A small-molecule ligand and the protein it binds are described below.
Small molecule (SMILES): CC1=C2N3C(=CC4N5C(=C(C)C6N7[C@H]([C@H](CC(N)=O)[C@@]6(C)CCC(=O)NC[C@@H](C)O[P](=O)(O)O[C@H]6[C@@H](O)[C@@H](n8cnc9cc(O)ccc98)O[C@@H]6CO)[C@]6(C)N(C1[C@@H](CCC(N)=O)[C@]6(C)CC(N)=O)[Co]357)[C@@H](CCC(N)=O)C4(C)C)[C@@H](CCC(N)=O)[C@]2(C)CC(N)=O

Binding-site contacts:
Ligand atom O51 contacts residue ASP137 of chain 1.H at 3.4 Å (salt-bridge).
Ligand atom C53 contacts residue THR225 of chain 1.G at 3.5 Å.
Ligand atom O4 contacts residue GLY139 of chain 1.H at 3.3 Å.
Ligand atom N3B contacts residue THR181 of chain 1.H at 3.2 Å.
Ligand atom N33 contacts residue THR185 of chain 1.H at 3.0 Å (h-bond).
Ligand atom C2R contacts residue GLU229 of chain 1.H at 3.1 Å.
Ligand atom O44 contacts residue GLY133 of chain 1.H at 3.0 Å (h-bond).
Ligand atom O44 contacts residue ASP134 of chain 1.H at 3.3 Å.
Ligand atom C7B contacts residue GLY228 of chain 1.H at 3.0 Å.
Ligand atom N23 contacts residue HIS136 of chain 1.H at 2.9 Å (h-bond).
Ligand atom O51 contacts residue ILE138 of chain 1.H at 3.1 Å (h-bond).
Ligand atom O4 contacts residue LEU183 of chain 1.H at 3.1 Å.
Ligand atom O8R contacts residue GLU230 of chain 1.H at 2.9 Å (salt-bridge).
Ligand atom C20 contacts residue LEU183 of chain 1.H at 3.4 Å (hydrophobic).
Ligand atom C7B contacts residue GLU230 of chain 1.H at 3.3 Å.
Ligand atom CO contacts residue HIS136 of chain 1.H at 2.6 Å.
Ligand atom C20 contacts residue HIS136 of chain 1.H at 3.3 Å.
Ligand atom C9B contacts residue GLY210 of chain 1.H at 3.5 Å.
Ligand atom N33 contacts residue PHE321 of chain 1.E at 3.3 Å.
Ligand atom O5B contacts residue ALA208 of chain 1.H at 2.8 Å (h-bond).
Ligand atom O6R contacts residue ALA231 of chain 1.H at 3.2 Å (h-bond).
Ligand atom O5 contacts residue GLY212 of chain 1.H at 3.0 Å (h-bond).
Ligand atom N52 contacts residue ASP137 of chain 1.H at 3.3 Å.
Ligand atom O8R contacts residue ALA231 of chain 1.H at 3.2 Å (h-bond).
Ligand atom C47 contacts residue LYS169 of chain 1.G at 3.1 Å.
Ligand atom N45 contacts residue GLY133 of chain 1.H at 3.4 Å (h-bond).
Ligand atom N52 contacts residue ILE138 of chain 1.H at 3.4 Å.
Ligand atom C32 contacts residue PHE321 of chain 1.E at 3.4 Å (hydrophobic).
Ligand atom O44 contacts residue VAL135 of chain 1.H at 2.9 Å (h-bond).
Ligand atom O51 contacts residue HIS136 of chain 1.H at 3.4 Å.
Ligand atom C56 contacts residue LEU183 of chain 1.H at 3.3 Å (hydrophobic).
Ligand atom O28 contacts residue SER314 of chain 1.G at 3.5 Å (h-bond).
Ligand atom O34 contacts residue THR185 of chain 1.H at 3.4 Å (h-bond).
Ligand atom C14 contacts residue HIS136 of chain 1.H at 3.4 Å.
Ligand atom N24 contacts residue HIS136 of chain 1.H at 3.0 Å (h-bond).
Ligand atom C50 contacts residue ILE138 of chain 1.H at 3.5 Å (hydrophobic).
Ligand atom O7R contacts residue GLY211 of chain 1.H at 3.4 Å (h-bond).
Ligand atom C1R contacts residue GLU229 of chain 1.H at 3.5 Å.
Ligand atom O7R contacts residue GLU229 of chain 1.H at 3.5 Å (salt-bridge).
Ligand atom N33 contacts residue MET184 of chain 1.H at 3.4 Å.

Sequence of chain 1.G:
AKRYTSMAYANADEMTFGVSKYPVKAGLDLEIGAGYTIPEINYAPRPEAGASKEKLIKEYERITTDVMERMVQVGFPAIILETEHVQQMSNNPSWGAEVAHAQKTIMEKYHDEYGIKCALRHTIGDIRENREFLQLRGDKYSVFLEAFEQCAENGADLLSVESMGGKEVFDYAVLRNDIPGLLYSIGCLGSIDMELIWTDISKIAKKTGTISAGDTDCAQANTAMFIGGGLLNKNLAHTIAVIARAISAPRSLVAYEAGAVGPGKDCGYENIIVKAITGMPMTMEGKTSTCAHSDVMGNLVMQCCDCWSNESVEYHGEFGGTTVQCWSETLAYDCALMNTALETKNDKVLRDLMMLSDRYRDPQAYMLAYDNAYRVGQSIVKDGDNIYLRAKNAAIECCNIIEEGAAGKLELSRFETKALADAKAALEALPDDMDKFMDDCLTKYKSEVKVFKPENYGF

Sequence of chain 1.E:
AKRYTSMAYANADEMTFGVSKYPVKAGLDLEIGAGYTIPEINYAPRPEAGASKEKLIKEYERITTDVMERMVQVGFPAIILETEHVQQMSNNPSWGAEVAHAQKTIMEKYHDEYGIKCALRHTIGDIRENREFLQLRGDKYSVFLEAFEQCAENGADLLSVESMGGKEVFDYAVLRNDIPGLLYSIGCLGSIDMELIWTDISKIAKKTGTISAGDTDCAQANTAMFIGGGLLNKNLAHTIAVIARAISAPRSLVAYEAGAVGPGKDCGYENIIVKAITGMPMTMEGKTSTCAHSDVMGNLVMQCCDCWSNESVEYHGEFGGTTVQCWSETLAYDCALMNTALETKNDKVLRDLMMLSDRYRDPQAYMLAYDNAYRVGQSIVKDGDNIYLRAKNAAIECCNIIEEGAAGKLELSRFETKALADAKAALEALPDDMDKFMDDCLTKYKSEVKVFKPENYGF

Sequence of chain 1.H:
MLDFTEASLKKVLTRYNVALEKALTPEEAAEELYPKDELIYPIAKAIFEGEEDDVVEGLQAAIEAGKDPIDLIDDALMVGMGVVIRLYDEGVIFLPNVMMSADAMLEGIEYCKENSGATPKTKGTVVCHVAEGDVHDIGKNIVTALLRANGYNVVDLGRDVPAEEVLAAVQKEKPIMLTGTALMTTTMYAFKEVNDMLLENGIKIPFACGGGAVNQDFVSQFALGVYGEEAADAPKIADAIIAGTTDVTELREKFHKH